A small-molecule ligand and the protein it binds are described below.
Small molecule (SMILES): C[C@H](NC(=O)[C@H](CO)NC(=O)[C@@H](N)CCCN=C(N)N)C(=O)N[C@@H](COP(=O)(O)O)C(=O)N[C@H](C=O)Cc1ccccc1

Sequence of chain 2.A:
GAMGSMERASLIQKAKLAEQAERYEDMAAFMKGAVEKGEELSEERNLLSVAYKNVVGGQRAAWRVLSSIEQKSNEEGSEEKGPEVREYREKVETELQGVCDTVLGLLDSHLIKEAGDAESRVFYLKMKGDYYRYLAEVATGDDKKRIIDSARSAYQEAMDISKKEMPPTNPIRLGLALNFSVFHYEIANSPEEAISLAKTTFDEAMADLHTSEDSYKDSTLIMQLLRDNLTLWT

Binding-site contacts:
Ligand atom OG contacts residue GLU187 of chain 2.A at 2.7 Å (salt-bridge).
Ligand atom O3P contacts residue ARG61 of chain 2.A at 2.9 Å (salt-bridge).
Ligand atom CA contacts residue ASN180 of chain 2.A at 3.3 Å.
Ligand atom O1P contacts residue ARG61 of chain 2.A at 3.0 Å (salt-bridge).
Ligand atom C contacts residue ASN231 of chain 2.A at 3.9 Å.
Ligand atom O3P contacts residue TYR135 of chain 2.A at 3.8 Å.
Ligand atom CD1 contacts residue LEU227 of chain 2.A at 3.6 Å (hydrophobic).
Ligand atom O contacts residue LEU234 of chain 2.A at 3.6 Å.
Ligand atom CB contacts residue LEU179 of chain 2.A at 3.5 Å (hydrophobic).
Ligand atom O contacts residue LEU179 of chain 2.A at 3.8 Å.
Ligand atom CB contacts residue ASN180 of chain 2.A at 3.2 Å.
Ligand atom O contacts residue ASN231 of chain 2.A at 2.9 Å (h-bond).
Ligand atom CB contacts residue TRP235 of chain 2.A at 3.9 Å (hydrophobic).
Ligand atom O contacts residue VAL183 of chain 2.A at 3.2 Å.
Ligand atom CB contacts residue ARG134 of chain 2.A at 3.9 Å.
Ligand atom O2P contacts residue TYR135 of chain 2.A at 2.4 Å (h-bond).
Ligand atom CE2 contacts residue ILE224 of chain 2.A at 3.7 Å (hydrophobic).
Ligand atom O contacts residue LYS127 of chain 2.A at 3.4 Å (salt-bridge).
Ligand atom O1P contacts residue ARG134 of chain 2.A at 2.9 Å (salt-bridge).
Ligand atom N contacts residue GLU187 of chain 2.A at 3.3 Å (salt-bridge).
Ligand atom O2P contacts residue ARG134 of chain 2.A at 2.7 Å (salt-bridge).
Ligand atom P contacts residue TYR135 of chain 2.A at 3.6 Å.
Ligand atom CB contacts residue ASN231 of chain 2.A at 3.7 Å.
Ligand atom C contacts residue ASN180 of chain 2.A at 3.6 Å.
Ligand atom CB contacts residue LEU227 of chain 2.A at 3.7 Å (hydrophobic).
Ligand atom CA contacts residue ASN231 of chain 2.A at 3.7 Å.
Ligand atom N contacts residue ASN180 of chain 2.A at 3.0 Å (h-bond).
Ligand atom N contacts residue GLU187 of chain 2.A at 3.6 Å.
Ligand atom O contacts residue ASN180 of chain 2.A at 3.3 Å (h-bond).
Ligand atom P contacts residue ARG61 of chain 2.A at 3.8 Å.
Ligand atom CA contacts residue LEU179 of chain 2.A at 3.9 Å (hydrophobic).
Ligand atom P contacts residue ARG134 of chain 2.A at 3.7 Å.
Ligand atom CZ contacts residue ILE224 of chain 2.A at 3.9 Å (hydrophobic).
Ligand atom N contacts residue LEU179 of chain 2.A at 3.6 Å.
Ligand atom C contacts residue ASN231 of chain 2.A at 3.8 Å.
Ligand atom N contacts residue ASN231 of chain 2.A at 2.9 Å (h-bond).
Ligand atom OG contacts residue TRP235 of chain 2.A at 2.9 Å (h-bond).
Ligand atom CB contacts residue GLU187 of chain 2.A at 3.4 Å.
Ligand atom C contacts residue LEU179 of chain 2.A at 3.6 Å (hydrophobic).
Ligand atom CA contacts residue ASN231 of chain 2.A at 3.8 Å.